Sequence of chain 1.D:
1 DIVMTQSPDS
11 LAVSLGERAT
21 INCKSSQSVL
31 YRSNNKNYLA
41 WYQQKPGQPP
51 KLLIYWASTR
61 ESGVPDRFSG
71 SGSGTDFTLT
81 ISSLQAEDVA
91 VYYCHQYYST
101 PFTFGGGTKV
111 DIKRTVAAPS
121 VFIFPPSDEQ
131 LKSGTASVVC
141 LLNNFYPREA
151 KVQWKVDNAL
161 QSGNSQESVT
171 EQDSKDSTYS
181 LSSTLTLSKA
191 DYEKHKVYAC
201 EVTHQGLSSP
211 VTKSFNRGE

Binding-site contacts:
Ligand atom O7 contacts residue ASN35 of chain 1.D at 3.1 Å (h-bond).
Ligand atom C7 contacts residue SER112 of chain 1.C at 4.5 Å.
Ligand atom O5 contacts residue SER73 of chain 1.D at 3.7 Å.
Ligand atom O7 contacts residue GLU132 of chain 1.C at 4.2 Å.
Ligand atom C1 contacts residue ASN165 of chain 1.C at 1.4 Å.
Ligand atom O3 contacts residue ASN35 of chain 1.D at 2.8 Å (h-bond).
Ligand atom C2 contacts residue ASN35 of chain 1.D at 3.5 Å.
Ligand atom C3 contacts residue ASN165 of chain 1.C at 3.7 Å.
Ligand atom C7 contacts residue GLU132 of chain 1.C at 4.3 Å.
Ligand atom O5 contacts residue ARG32 of chain 1.D at 3.4 Å (salt-bridge).
Ligand atom C5 contacts residue ASN165 of chain 1.C at 3.3 Å.
Ligand atom O7 contacts residue SER112 of chain 1.C at 3.5 Å (h-bond).
Ligand atom C5 contacts residue SER73 of chain 1.D at 4.2 Å.
Ligand atom N2 contacts residue ASN165 of chain 1.C at 3.2 Å.
Ligand atom C8 contacts residue ASN164 of chain 1.C at 3.9 Å.
Ligand atom C7 contacts residue ASN35 of chain 1.D at 3.5 Å.
Ligand atom C6 contacts residue ARG32 of chain 1.D at 3.4 Å.
Ligand atom C4 contacts residue ASN165 of chain 1.C at 4.0 Å.
Ligand atom C7 contacts residue ASN165 of chain 1.C at 3.9 Å.
Ligand atom C5 contacts residue ARG32 of chain 1.D at 3.5 Å.
Ligand atom C8 contacts residue ASN165 of chain 1.C at 4.5 Å.
Ligand atom C3 contacts residue ASN35 of chain 1.D at 3.7 Å.
Ligand atom C2 contacts residue ASN165 of chain 1.C at 2.5 Å.
Ligand atom O5 contacts residue ASN165 of chain 1.C at 2.4 Å (h-bond).
Ligand atom N2 contacts residue ASN35 of chain 1.D at 3.3 Å (h-bond).
Ligand atom O6 contacts residue ASN165 of chain 1.C at 3.5 Å (h-bond).
Ligand atom C8 contacts residue GLU132 of chain 1.C at 4.1 Å.
Ligand atom C6 contacts residue ASN165 of chain 1.C at 3.2 Å.

This protein binds this small molecule.
Small molecule (SMILES): CC(=O)N[C@H]1[C@H](O[C@H]2[C@H](O)[C@@H](NC(C)=O)CO[C@@H]2CO)O[C@H](CO)[C@@H](O)[C@@H]1O

Sequence of chain 1.C:
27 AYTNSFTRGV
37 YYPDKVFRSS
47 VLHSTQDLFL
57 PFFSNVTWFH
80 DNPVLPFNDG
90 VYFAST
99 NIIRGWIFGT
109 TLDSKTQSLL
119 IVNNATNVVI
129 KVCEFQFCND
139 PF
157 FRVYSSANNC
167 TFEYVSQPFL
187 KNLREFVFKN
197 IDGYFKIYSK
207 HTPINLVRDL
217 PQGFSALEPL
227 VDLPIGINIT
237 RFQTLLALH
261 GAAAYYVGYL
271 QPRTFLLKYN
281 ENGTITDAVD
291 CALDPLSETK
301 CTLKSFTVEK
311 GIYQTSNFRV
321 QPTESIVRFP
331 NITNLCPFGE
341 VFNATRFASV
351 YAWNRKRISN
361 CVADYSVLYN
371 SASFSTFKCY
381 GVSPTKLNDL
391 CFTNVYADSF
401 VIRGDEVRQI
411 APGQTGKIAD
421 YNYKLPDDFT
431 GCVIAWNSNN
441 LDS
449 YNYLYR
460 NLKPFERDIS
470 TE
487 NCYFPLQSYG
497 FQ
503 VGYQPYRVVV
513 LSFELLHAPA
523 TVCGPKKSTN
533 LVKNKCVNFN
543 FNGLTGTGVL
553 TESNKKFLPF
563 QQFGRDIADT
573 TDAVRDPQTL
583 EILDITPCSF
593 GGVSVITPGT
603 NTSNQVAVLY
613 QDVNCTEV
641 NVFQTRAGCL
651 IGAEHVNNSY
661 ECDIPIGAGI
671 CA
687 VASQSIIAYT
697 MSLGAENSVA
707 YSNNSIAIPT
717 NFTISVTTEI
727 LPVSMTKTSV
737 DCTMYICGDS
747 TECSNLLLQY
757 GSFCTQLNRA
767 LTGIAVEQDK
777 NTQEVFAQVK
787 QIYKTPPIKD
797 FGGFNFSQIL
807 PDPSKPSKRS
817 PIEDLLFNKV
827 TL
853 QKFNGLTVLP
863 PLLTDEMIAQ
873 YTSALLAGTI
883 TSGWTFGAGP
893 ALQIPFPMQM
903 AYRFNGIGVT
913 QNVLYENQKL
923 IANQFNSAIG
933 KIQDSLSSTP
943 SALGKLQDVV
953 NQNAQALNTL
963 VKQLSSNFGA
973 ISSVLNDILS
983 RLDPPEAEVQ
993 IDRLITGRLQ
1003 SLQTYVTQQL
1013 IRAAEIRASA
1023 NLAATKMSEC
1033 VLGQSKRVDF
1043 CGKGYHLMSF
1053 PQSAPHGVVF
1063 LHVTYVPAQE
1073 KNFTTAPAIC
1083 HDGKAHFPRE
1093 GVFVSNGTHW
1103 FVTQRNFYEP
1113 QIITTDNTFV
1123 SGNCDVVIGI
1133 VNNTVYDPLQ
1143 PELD